Binding-site contacts:
Ligand atom C11 contacts residue ALA27 of chain 1.Q at 3.5 Å (hydrophobic).
Ligand atom C20 contacts residue GLY31 of chain 1.Q at 3.5 Å.
Ligand atom C3 contacts residue GLY77 of chain 1.Q at 3.6 Å.
Ligand atom C18 contacts residue ARG25 of chain 1.P at 3.8 Å.
Ligand atom O1 contacts residue VAL79 of chain 1.Q at 3.7 Å.
Ligand atom O2 contacts residue ARG17 of chain 1.P at 3.6 Å.
Ligand atom C10 contacts residue GLY16 of chain 1.P at 3.8 Å.
Ligand atom O6 contacts residue LYS63 of chain 1.Q at 3.3 Å (salt-bridge).
Ligand atom C9 contacts residue LEU78 of chain 1.Q at 3.7 Å (hydrophobic).
Ligand atom C3 contacts residue VAL79 of chain 1.Q at 3.7 Å (hydrophobic).
Ligand atom O5 contacts residue SER32 of chain 1.Q at 3.5 Å (h-bond).
Ligand atom O3 contacts residue VAL79 of chain 1.Q at 3.0 Å (h-bond).
Ligand atom C19 contacts residue ARG25 of chain 1.P at 3.6 Å.
Ligand atom C15 contacts residue ARG25 of chain 1.P at 3.0 Å.
Ligand atom C16 contacts residue ALA151 of chain 1.P at 3.7 Å (hydrophobic).
Ligand atom O6 contacts residue SER32 of chain 1.Q at 2.5 Å (h-bond).
Ligand atom C20 contacts residue LYS63 of chain 1.Q at 3.5 Å.
Ligand atom C1 contacts residue VAL79 of chain 1.Q at 3.5 Å (hydrophobic).
Ligand atom C20 contacts residue SER32 of chain 1.Q at 3.3 Å.
Ligand atom C11 contacts residue LEU78 of chain 1.Q at 3.7 Å (hydrophobic).
Ligand atom C10 contacts residue LEU78 of chain 1.Q at 3.2 Å (hydrophobic).
Ligand atom N1 contacts residue GLY77 of chain 1.Q at 3.1 Å (h-bond).
Ligand atom C17 contacts residue VAL21 of chain 1.P at 3.8 Å (hydrophobic).
Ligand atom O2 contacts residue GLY16 of chain 1.P at 2.7 Å (h-bond).
Ligand atom O5 contacts residue GLY77 of chain 1.Q at 3.1 Å (h-bond).
Ligand atom O5 contacts residue LYS63 of chain 1.Q at 3.1 Å (salt-bridge).
Ligand atom O5 contacts residue GLY31 of chain 1.Q at 3.4 Å.
Ligand atom C4 contacts residue GLY77 of chain 1.Q at 3.3 Å.
Ligand atom C14 contacts residue ARG25 of chain 1.P at 3.2 Å.
Ligand atom C2 contacts residue GLY77 of chain 1.Q at 3.3 Å.
Ligand atom C16 contacts residue ARG25 of chain 1.P at 3.1 Å.
Ligand atom O5 contacts residue SER76 of chain 1.Q at 3.2 Å.
Ligand atom C9 contacts residue LYS30 of chain 1.Q at 3.9 Å.
Ligand atom C17 contacts residue ARG25 of chain 1.P at 3.5 Å.
Ligand atom C9 contacts residue GLY16 of chain 1.P at 3.6 Å.
Ligand atom O6 contacts residue GLY31 of chain 1.Q at 3.5 Å.
Ligand atom C13 contacts residue ARG25 of chain 1.P at 3.7 Å.
Ligand atom C2 contacts residue VAL79 of chain 1.Q at 3.8 Å (hydrophobic).
Ligand atom O3 contacts residue LEU78 of chain 1.Q at 3.3 Å.
Ligand atom C10 contacts residue ALA27 of chain 1.Q at 3.7 Å (hydrophobic).

The small molecule below binds the protein below.
Small molecule (SMILES): C[C@@H](NC(=O)[C@H](Cc1ccc(O)cc1)NC(=O)OCc1ccccc1)C(=O)O

Sequence of chain 1.P:
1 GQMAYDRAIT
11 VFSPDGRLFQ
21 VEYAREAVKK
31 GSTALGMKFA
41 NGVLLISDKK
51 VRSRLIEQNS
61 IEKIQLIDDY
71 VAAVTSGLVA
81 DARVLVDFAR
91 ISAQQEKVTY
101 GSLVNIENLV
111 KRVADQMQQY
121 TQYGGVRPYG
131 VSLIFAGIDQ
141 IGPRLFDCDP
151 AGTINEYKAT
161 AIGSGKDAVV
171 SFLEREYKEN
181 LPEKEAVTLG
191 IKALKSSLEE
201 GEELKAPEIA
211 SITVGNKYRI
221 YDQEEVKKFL

Sequence of chain 1.Q:
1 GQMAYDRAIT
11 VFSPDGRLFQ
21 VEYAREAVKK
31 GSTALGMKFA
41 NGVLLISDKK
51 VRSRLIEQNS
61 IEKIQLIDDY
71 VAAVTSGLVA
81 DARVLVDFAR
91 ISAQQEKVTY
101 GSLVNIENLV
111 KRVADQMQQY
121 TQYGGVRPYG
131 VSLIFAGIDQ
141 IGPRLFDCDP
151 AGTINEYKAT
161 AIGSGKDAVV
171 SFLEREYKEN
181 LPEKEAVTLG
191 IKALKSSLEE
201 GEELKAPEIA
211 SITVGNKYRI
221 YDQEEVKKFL